Sequence of chain 1.A:
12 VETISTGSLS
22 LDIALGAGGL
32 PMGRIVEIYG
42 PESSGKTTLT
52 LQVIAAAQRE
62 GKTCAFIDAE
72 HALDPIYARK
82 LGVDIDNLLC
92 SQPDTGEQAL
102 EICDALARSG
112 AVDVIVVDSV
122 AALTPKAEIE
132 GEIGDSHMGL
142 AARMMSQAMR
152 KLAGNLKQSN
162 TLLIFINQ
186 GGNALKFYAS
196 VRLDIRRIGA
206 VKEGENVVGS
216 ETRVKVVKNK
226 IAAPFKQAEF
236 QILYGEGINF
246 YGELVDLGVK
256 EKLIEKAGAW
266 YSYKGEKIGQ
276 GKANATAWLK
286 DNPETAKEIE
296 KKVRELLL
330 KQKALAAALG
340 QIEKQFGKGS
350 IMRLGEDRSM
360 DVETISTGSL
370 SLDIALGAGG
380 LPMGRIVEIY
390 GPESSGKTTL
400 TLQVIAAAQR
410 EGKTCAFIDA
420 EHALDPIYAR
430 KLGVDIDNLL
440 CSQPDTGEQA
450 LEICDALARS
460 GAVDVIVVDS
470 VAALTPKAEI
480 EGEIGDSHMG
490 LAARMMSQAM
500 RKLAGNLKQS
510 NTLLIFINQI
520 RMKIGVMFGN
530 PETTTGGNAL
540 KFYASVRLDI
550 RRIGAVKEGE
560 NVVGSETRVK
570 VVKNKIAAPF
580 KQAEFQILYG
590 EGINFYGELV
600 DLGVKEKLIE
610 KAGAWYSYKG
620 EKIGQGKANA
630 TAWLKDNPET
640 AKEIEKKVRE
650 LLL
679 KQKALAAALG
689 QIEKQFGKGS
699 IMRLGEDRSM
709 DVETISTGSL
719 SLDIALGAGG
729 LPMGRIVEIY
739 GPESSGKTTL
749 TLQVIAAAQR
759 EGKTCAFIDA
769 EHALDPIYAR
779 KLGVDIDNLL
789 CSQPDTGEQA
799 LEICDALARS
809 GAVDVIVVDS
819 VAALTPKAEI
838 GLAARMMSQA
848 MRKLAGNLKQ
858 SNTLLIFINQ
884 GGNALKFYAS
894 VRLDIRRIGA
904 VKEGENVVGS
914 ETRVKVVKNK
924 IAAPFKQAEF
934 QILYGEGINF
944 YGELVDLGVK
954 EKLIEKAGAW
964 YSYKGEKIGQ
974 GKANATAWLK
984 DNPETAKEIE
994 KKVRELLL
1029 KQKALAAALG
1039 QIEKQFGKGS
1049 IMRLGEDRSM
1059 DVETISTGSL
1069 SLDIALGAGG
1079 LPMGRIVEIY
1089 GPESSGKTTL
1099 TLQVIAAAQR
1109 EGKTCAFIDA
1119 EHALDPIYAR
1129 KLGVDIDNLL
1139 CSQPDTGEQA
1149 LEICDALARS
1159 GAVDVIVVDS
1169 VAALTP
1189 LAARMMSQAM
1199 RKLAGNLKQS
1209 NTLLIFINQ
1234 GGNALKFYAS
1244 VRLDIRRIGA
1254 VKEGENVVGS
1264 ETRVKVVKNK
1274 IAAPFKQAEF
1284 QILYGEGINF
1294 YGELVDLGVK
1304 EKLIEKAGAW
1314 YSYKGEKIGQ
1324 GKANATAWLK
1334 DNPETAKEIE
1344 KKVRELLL

Binding-site contacts:
Ligand atom O5' contacts residue GLY395 of chain 1.A at 3.4 Å (h-bond).
Ligand atom O1A contacts residue THR398 of chain 1.A at 2.5 Å (h-bond).
Ligand atom PA contacts residue THR397 of chain 1.A at 3.4 Å.
Ligand atom O1B contacts residue SER393 of chain 1.A at 2.9 Å (h-bond).
Ligand atom PA contacts residue THR398 of chain 1.A at 3.9 Å.
Ligand atom C5 contacts residue TYR427 of chain 1.A at 3.6 Å (hydrophobic).
Ligand atom C1' contacts residue THR398 of chain 1.A at 3.7 Å.
Ligand atom O2B contacts residue LYS396 of chain 1.A at 3.0 Å (salt-bridge).
Ligand atom C2 contacts residue GLY589 of chain 1.A at 3.2 Å.
Ligand atom O1G contacts residue GLU420 of chain 1.A at 3.8 Å.
Ligand atom O1B contacts residue LYS396 of chain 1.A at 2.8 Å (salt-bridge).
Ligand atom O2G contacts residue LYS396 of chain 1.A at 3.7 Å.
Ligand atom N7 contacts residue TYR427 of chain 1.A at 3.8 Å.
Ligand atom C8 contacts residue TYR427 of chain 1.A at 3.8 Å (hydrophobic).
Ligand atom PA contacts residue GLY395 of chain 1.A at 3.8 Å.
Ligand atom N3 contacts residue TYR427 of chain 1.A at 3.9 Å.
Ligand atom C1' contacts residue TYR427 of chain 1.A at 3.6 Å (hydrophobic).
Ligand atom O2G contacts residue GLU392 of chain 1.A at 3.6 Å.
Ligand atom O1B contacts residue SER394 of chain 1.A at 3.5 Å (h-bond).
Ligand atom O1A contacts residue GLY395 of chain 1.A at 3.0 Å (h-bond).
Ligand atom O1A contacts residue THR397 of chain 1.A at 3.0 Å (h-bond).
Ligand atom N3 contacts residue TYR588 of chain 1.A at 3.5 Å.
Ligand atom PG contacts residue LYS396 of chain 1.A at 3.9 Å.
Ligand atom N3 contacts residue GLY589 of chain 1.A at 3.6 Å (h-bond).
Ligand atom C4 contacts residue TYR427 of chain 1.A at 3.6 Å (hydrophobic).
Ligand atom O1G contacts residue LYS396 of chain 1.A at 3.2 Å (salt-bridge).
Ligand atom O2B contacts residue THR397 of chain 1.A at 3.4 Å.
Ligand atom C5' contacts residue GLY395 of chain 1.A at 3.2 Å.
Ligand atom O1B contacts residue GLU392 of chain 1.A at 3.8 Å.
Ligand atom O3A contacts residue GLY395 of chain 1.A at 3.6 Å.
Ligand atom N6 contacts residue ASP424 of chain 1.A at 3.5 Å (salt-bridge).
Ligand atom O2G contacts residue SER393 of chain 1.A at 3.1 Å (h-bond).
Ligand atom O3A contacts residue THR397 of chain 1.A at 2.8 Å (h-bond).
Ligand atom PB contacts residue LYS396 of chain 1.A at 3.3 Å.
Ligand atom C2 contacts residue TYR588 of chain 1.A at 3.6 Å (hydrophobic).
Ligand atom O1A contacts residue LYS396 of chain 1.A at 3.8 Å.
Ligand atom O2A contacts residue THR397 of chain 1.A at 3.0 Å.
Ligand atom O3A contacts residue LYS396 of chain 1.A at 3.4 Å (salt-bridge).
Ligand atom N9 contacts residue TYR427 of chain 1.A at 3.6 Å.
Ligand atom O4' contacts residue THR398 of chain 1.A at 3.1 Å (h-bond).

This small molecule binds to this protein.
Small molecule (SMILES): Nc1ncnc2c1ncn2[C@@H]1O[C@H](CO[P](=O)(O)O[P](=O)(O)NP(=O)(O)O)[C@@H](O)[C@H]1O